Binding-site contacts:
Ligand atom C1 contacts residue HIS334 of chain 1.A at 3.8 Å.
Ligand atom C7 contacts residue PHE366 of chain 1.A at 4.1 Å (hydrophobic).
Ligand atom C3 contacts residue ASN338 of chain 1.A at 3.8 Å.
Ligand atom C7 contacts residue HIS334 of chain 1.A at 4.2 Å.
Ligand atom O7 contacts residue ASN338 of chain 1.A at 3.6 Å (h-bond).
Ligand atom C8 contacts residue PHE366 of chain 1.A at 3.8 Å (hydrophobic).
Ligand atom N2 contacts residue ASN338 of chain 1.A at 2.8 Å (h-bond).
Ligand atom C2 contacts residue HIS334 of chain 1.A at 3.4 Å.
Ligand atom C7 contacts residue ASN338 of chain 1.A at 3.4 Å.
Ligand atom N2 contacts residue HIS334 of chain 1.A at 3.2 Å (h-bond).
Ligand atom C2 contacts residue ASN338 of chain 1.A at 2.4 Å.
Ligand atom C5 contacts residue ASN338 of chain 1.A at 3.7 Å.
Ligand atom O7 contacts residue PHE366 of chain 1.A at 3.5 Å.
Ligand atom C8 contacts residue HIS334 of chain 1.A at 4.1 Å.
Ligand atom C8 contacts residue ASN338 of chain 1.A at 4.4 Å.
Ligand atom O5 contacts residue ASN338 of chain 1.A at 2.5 Å (h-bond).
Ligand atom C1 contacts residue ASN338 of chain 1.A at 1.4 Å.
Ligand atom C4 contacts residue ASN338 of chain 1.A at 4.2 Å.

This protein binds this small molecule.
Small molecule (SMILES): CC(=O)N[C@@H]1[C@@H](O)[C@H](O)[C@@H](CO)O[C@H]1O

Sequence of chain 1.A:
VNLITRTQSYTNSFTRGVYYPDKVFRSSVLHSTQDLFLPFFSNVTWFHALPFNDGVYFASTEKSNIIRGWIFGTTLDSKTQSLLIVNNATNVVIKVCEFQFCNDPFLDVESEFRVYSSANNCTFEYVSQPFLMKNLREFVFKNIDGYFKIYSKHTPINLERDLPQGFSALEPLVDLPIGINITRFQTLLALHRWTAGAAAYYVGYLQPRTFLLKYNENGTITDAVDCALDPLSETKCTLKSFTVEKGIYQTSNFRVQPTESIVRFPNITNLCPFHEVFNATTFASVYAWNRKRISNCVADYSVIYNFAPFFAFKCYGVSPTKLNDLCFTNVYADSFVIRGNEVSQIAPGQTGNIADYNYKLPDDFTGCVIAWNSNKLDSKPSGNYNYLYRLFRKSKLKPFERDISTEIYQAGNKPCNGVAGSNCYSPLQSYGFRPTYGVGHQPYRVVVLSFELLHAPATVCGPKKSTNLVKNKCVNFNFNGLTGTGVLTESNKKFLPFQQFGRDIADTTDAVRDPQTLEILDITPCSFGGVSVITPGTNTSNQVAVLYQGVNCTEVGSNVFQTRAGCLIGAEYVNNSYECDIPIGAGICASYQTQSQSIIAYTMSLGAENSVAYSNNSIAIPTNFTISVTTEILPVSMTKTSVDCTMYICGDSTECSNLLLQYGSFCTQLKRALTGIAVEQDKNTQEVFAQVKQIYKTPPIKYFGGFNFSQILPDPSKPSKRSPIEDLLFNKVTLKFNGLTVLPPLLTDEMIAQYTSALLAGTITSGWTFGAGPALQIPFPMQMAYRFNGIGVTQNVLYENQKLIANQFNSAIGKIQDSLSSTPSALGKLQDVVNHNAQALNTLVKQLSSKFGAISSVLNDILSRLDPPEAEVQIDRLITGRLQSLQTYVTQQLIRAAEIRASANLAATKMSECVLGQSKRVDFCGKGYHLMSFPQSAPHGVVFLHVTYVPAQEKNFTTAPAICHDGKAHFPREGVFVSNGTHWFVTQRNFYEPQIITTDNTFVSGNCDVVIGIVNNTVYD